Binding-site contacts:
Ligand atom C6 contacts residue ASN341 of chain 7.A at 4.5 Å.
Ligand atom C5 contacts residue ASN341 of chain 7.A at 3.5 Å.
Ligand atom C1 contacts residue SER338 of chain 7.A at 3.9 Å.
Ligand atom C2 contacts residue ASN341 of chain 7.A at 2.6 Å.
Ligand atom O7 contacts residue ASN342 of chain 7.A at 3.6 Å (h-bond).
Ligand atom C1 contacts residue GLY336 of chain 7.A at 4.3 Å.
Ligand atom O7 contacts residue GLY336 of chain 7.A at 3.4 Å (h-bond).
Ligand atom C3 contacts residue GLY336 of chain 7.A at 4.1 Å.
Ligand atom O7 contacts residue ASN341 of chain 7.A at 4.3 Å.
Ligand atom N2 contacts residue GLY336 of chain 7.A at 4.5 Å.
Ligand atom C6 contacts residue SER338 of chain 7.A at 4.2 Å.
Ligand atom N2 contacts residue ASN341 of chain 7.A at 3.1 Å (h-bond).
Ligand atom C5 contacts residue ASN341 of chain 7.A at 4.3 Å.
Ligand atom O5 contacts residue SER338 of chain 7.A at 4.2 Å.
Ligand atom C6 contacts residue ASN341 of chain 7.A at 4.1 Å.
Ligand atom C5 contacts residue SER338 of chain 7.A at 3.8 Å.
Ligand atom O7 contacts residue PRO335 of chain 7.A at 4.2 Å.
Ligand atom C5 contacts residue GLY336 of chain 7.A at 4.2 Å.
Ligand atom C7 contacts residue ASN341 of chain 7.A at 3.5 Å.
Ligand atom O5 contacts residue SER338 of chain 7.A at 3.4 Å.
Ligand atom C6 contacts residue ASP340 of chain 7.A at 4.3 Å.
Ligand atom C1 contacts residue ASN341 of chain 7.A at 1.4 Å.
Ligand atom C7 contacts residue GLY336 of chain 7.A at 4.5 Å.
Ligand atom C4 contacts residue ASN341 of chain 7.A at 4.2 Å.
Ligand atom C6 contacts residue PHE337 of chain 7.A at 4.2 Å (hydrophobic).
Ligand atom C6 contacts residue SER338 of chain 7.A at 3.6 Å.
Ligand atom C7 contacts residue ASN342 of chain 7.A at 4.4 Å.
Ligand atom C3 contacts residue ASN341 of chain 7.A at 3.8 Å.
Ligand atom O5 contacts residue ASN341 of chain 7.A at 2.2 Å (h-bond).
Ligand atom O4 contacts residue GLY336 of chain 7.A at 3.9 Å.
Ligand atom C8 contacts residue ASN341 of chain 7.A at 3.3 Å.

This small molecule binds to this protein.
Small molecule (SMILES): CC(=O)N[C@H]1[C@H](O[C@H]2[C@H](O)[C@@H](NC(C)=O)CO[C@@H]2CO[C@H]2O[C@@H](C)[C@@H](O)[C@@H](O)[C@@H]2O)O[C@H](CO)[C@@H](O)[C@@H]1O

Sequence of chain 7.A:
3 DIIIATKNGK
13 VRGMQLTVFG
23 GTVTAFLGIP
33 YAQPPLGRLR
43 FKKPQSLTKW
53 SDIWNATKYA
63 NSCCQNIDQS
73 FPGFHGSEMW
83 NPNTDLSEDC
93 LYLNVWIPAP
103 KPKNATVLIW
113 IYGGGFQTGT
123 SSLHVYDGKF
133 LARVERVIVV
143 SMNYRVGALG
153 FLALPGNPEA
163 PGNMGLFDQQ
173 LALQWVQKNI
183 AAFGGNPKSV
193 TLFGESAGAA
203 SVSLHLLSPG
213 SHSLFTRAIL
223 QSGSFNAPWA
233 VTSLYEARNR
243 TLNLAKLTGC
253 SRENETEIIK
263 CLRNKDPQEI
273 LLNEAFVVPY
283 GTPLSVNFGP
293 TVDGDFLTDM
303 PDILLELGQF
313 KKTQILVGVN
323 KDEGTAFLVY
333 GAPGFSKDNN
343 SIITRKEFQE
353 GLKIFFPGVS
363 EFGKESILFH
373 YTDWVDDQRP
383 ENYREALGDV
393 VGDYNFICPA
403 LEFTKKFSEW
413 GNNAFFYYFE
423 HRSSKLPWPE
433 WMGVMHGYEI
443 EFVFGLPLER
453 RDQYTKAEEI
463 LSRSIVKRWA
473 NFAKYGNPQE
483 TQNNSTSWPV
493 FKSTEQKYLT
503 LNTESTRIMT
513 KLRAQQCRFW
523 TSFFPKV